This small molecule binds to this protein.
Small molecule (SMILES): C[N+](C)(CCO)Cc1cn(-c2cc(C(=O)O)nc(C(=O)O)c2)nn1

Sequence of chain 1.A:
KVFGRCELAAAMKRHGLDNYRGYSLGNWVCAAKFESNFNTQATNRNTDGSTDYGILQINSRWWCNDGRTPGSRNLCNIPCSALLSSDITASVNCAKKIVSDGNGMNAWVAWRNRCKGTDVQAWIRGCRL

Binding-site contacts:
Ligand atom C1 contacts residue DCJ1 of chain 1.D at 3.7 Å.
Ligand atom C6 contacts residue DCJ1 of chain 1.C at 3.6 Å.
Ligand atom C6 contacts residue EU31 of chain 1.P at 3.3 Å.
Ligand atom N4 contacts residue GLU7 of chain 1.A at 4.4 Å.
Ligand atom C1 contacts residue DCJ1 of chain 1.C at 3.9 Å.
Ligand atom O2 contacts residue ARG5 of chain 1.A at 3.6 Å.
Ligand atom C10 contacts residue GLU7 of chain 1.A at 4.0 Å.
Ligand atom C2 contacts residue EU31 of chain 1.P at 3.4 Å.
Ligand atom N4 contacts residue GLY4 of chain 1.A at 3.6 Å.
Ligand atom N3 contacts residue GLY4 of chain 1.A at 3.4 Å.
Ligand atom C8 contacts residue GLY4 of chain 1.A at 3.7 Å.
Ligand atom C7 contacts residue DCJ1 of chain 1.C at 3.6 Å.
Ligand atom C9 contacts residue GLY4 of chain 1.A at 3.9 Å.
Ligand atom O2 contacts residue CYS6 of chain 1.A at 4.5 Å.
Ligand atom C9 contacts residue GLU7 of chain 1.A at 4.3 Å.
Ligand atom C1 contacts residue EU31 of chain 1.P at 3.4 Å.
Ligand atom N1 contacts residue DCJ1 of chain 1.D at 3.1 Å (h-bond).
Ligand atom N4 contacts residue PHE3 of chain 1.A at 4.4 Å.
Ligand atom C2 contacts residue DCJ1 of chain 1.C at 3.8 Å.
Ligand atom N3 contacts residue PHE3 of chain 1.A at 4.3 Å.
Ligand atom C3 contacts residue ARG5 of chain 1.A at 3.9 Å.
Ligand atom N2 contacts residue GLY4 of chain 1.A at 3.4 Å.
Ligand atom O1 contacts residue EU31 of chain 1.P at 2.6 Å.
Ligand atom O3 contacts residue DCJ1 of chain 1.D at 3.0 Å (h-bond).
Ligand atom C6 contacts residue DCJ1 of chain 1.D at 3.7 Å.
Ligand atom C7 contacts residue DCJ1 of chain 1.D at 3.9 Å.
Ligand atom C2 contacts residue ARG5 of chain 1.A at 4.3 Å.
Ligand atom N1 contacts residue EU31 of chain 1.P at 2.6 Å.
Ligand atom N4 contacts residue VAL2 of chain 1.A at 4.4 Å.
Ligand atom C7 contacts residue EU31 of chain 1.P at 3.3 Å.
Ligand atom O3 contacts residue DCJ1 of chain 1.C at 3.2 Å (h-bond).
Ligand atom O1 contacts residue ARG5 of chain 1.A at 3.4 Å (salt-bridge).
Ligand atom C3 contacts residue GLY4 of chain 1.A at 3.9 Å.
Ligand atom C1 contacts residue ARG5 of chain 1.A at 3.8 Å.
Ligand atom N1 contacts residue DCJ1 of chain 1.C at 3.1 Å (h-bond).
Ligand atom O1 contacts residue DCJ1 of chain 1.C at 3.0 Å (h-bond).
Ligand atom O1 contacts residue DCJ1 of chain 1.D at 3.3 Å (h-bond).
Ligand atom C4 contacts residue GLY4 of chain 1.A at 3.7 Å.
Ligand atom O3 contacts residue EU31 of chain 1.P at 2.5 Å.
Ligand atom C2 contacts residue DCJ1 of chain 1.D at 3.6 Å.